Binding-site contacts:
Ligand atom O2A contacts residue PAF1 of chain 1.E at 2.7 Å (h-bond).
Ligand atom O1G contacts residue ARG198 of chain 1.A at 2.6 Å (salt-bridge).
Ligand atom C5' contacts residue HIS47 of chain 1.A at 3.5 Å.
Ligand atom O4' contacts residue HIS47 of chain 1.A at 3.3 Å.
Ligand atom O2G contacts residue SER197 of chain 1.A at 2.6 Å (h-bond).
Ligand atom O3' contacts residue GLY158 of chain 1.A at 3.0 Å (h-bond).
Ligand atom C5' contacts residue PAF1 of chain 1.E at 3.2 Å.
Ligand atom O2' contacts residue GLY158 of chain 1.A at 3.3 Å (h-bond).
Ligand atom O1B contacts residue HIS44 of chain 1.A at 2.7 Å (h-bond).
Ligand atom N6 contacts residue MET195 of chain 1.A at 2.8 Å (h-bond).
Ligand atom O1A contacts residue MET40 of chain 1.A at 3.1 Å (h-bond).
Ligand atom O1B contacts residue SER197 of chain 1.A at 2.8 Å (h-bond).
Ligand atom N1 contacts residue THR186 of chain 1.A at 3.5 Å.
Ligand atom C3' contacts residue PAF1 of chain 1.E at 3.3 Å.
Ligand atom N6 contacts residue VAL187 of chain 1.A at 3.0 Å (h-bond).
Ligand atom O2' contacts residue ASP161 of chain 1.A at 2.8 Å (salt-bridge).
Ligand atom O2G contacts residue TYR82 of chain 1.A at 3.1 Å.
Ligand atom O1B contacts residue LYS160 of chain 1.A at 3.3 Å (salt-bridge).
Ligand atom N7 contacts residue LYS160 of chain 1.A at 3.0 Å (salt-bridge).
Ligand atom C3A contacts residue HIS47 of chain 1.A at 2.9 Å.
Ligand atom O1A contacts residue PAF1 of chain 1.E at 3.1 Å (h-bond).
Ligand atom O1B contacts residue SER196 of chain 1.A at 3.3 Å.
Ligand atom O2B contacts residue LYS160 of chain 1.A at 2.7 Å (salt-bridge).
Ligand atom O3G contacts residue SER197 of chain 1.A at 3.1 Å (h-bond).
Ligand atom C2' contacts residue ASP161 of chain 1.A at 3.4 Å.
Ligand atom C8 contacts residue LYS160 of chain 1.A at 3.4 Å.
Ligand atom N7 contacts residue MET195 of chain 1.A at 3.2 Å (h-bond).
Ligand atom PA contacts residue PAF1 of chain 1.E at 3.0 Å.
Ligand atom N7 contacts residue HIS44 of chain 1.A at 3.3 Å.
Ligand atom PG contacts residue SER197 of chain 1.A at 2.8 Å.
Ligand atom O2A contacts residue TYR82 of chain 1.A at 3.2 Å (h-bond).
Ligand atom PA contacts residue HIS47 of chain 1.A at 3.4 Å.
Ligand atom N1 contacts residue VAL187 of chain 1.A at 2.8 Å (h-bond).
Ligand atom O3G contacts residue ARG198 of chain 1.A at 2.8 Å (salt-bridge).
Ligand atom O3B contacts residue SER197 of chain 1.A at 2.5 Å (h-bond).
Ligand atom O1A contacts residue HIS47 of chain 1.A at 3.2 Å (h-bond).
Ligand atom N3 contacts residue GLY158 of chain 1.A at 3.5 Å.
Ligand atom O3B contacts residue TYR82 of chain 1.A at 3.1 Å (h-bond).
Ligand atom O5' contacts residue PAF1 of chain 1.E at 2.7 Å (h-bond).
Ligand atom O3G contacts residue SER196 of chain 1.A at 2.3 Å (h-bond).

A protein and the small-molecule ligand that binds it are described below.
Small molecule (SMILES): Nc1ncnc2c1ncn2[C@@H]1O[C@H](CO[P](=O)(O)C[P](=O)(O)OP(=O)(O)O)[C@@H](O)[C@H]1O

Sequence of chain 1.A:
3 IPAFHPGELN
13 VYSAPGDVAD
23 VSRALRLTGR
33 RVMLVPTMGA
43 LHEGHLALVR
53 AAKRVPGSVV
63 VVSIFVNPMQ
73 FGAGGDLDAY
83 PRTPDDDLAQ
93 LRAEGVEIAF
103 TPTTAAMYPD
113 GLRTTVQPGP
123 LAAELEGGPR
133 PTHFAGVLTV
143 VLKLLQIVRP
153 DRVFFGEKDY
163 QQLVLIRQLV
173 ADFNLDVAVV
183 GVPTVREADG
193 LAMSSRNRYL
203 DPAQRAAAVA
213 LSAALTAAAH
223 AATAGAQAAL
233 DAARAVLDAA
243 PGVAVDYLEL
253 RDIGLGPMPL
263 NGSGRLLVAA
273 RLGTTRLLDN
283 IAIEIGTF